The protein below binds the small molecule below.
Small molecule (SMILES): CC(=O)N[C@@H]1[C@@H](O)[C@H](O)[C@@H](CO)O[C@H]1O

Sequence of chain 1.A:
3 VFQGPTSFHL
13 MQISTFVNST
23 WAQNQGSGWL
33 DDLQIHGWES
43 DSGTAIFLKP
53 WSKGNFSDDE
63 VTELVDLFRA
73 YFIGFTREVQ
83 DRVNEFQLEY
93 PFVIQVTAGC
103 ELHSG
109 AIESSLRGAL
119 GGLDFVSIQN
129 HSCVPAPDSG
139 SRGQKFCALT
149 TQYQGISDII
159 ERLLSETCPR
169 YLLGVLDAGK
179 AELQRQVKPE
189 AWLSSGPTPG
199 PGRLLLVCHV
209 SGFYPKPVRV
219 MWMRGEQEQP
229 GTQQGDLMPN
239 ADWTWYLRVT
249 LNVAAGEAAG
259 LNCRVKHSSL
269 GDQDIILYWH

Binding-site contacts:
Ligand atom C7 contacts residue ASN20 of chain 1.A at 3.3 Å.
Ligand atom C2 contacts residue ASN20 of chain 1.A at 2.4 Å.
Ligand atom C7 contacts residue THR22 of chain 1.A at 3.8 Å.
Ligand atom O5 contacts residue ASN20 of chain 1.A at 2.5 Å (h-bond).
Ligand atom C8 contacts residue SER21 of chain 1.A at 4.4 Å.
Ligand atom C3 contacts residue ASN20 of chain 1.A at 3.8 Å.
Ligand atom N2 contacts residue ASN20 of chain 1.A at 2.8 Å (h-bond).
Ligand atom O7 contacts residue ASN20 of chain 1.A at 3.4 Å (h-bond).
Ligand atom O5 contacts residue TRP23 of chain 1.A at 4.2 Å.
Ligand atom O7 contacts residue THR22 of chain 1.A at 2.6 Å (h-bond).
Ligand atom O6 contacts residue TRP23 of chain 1.A at 3.7 Å.
Ligand atom C1 contacts residue ASN20 of chain 1.A at 1.4 Å.
Ligand atom C4 contacts residue ASN20 of chain 1.A at 4.2 Å.
Ligand atom C8 contacts residue ASN20 of chain 1.A at 4.4 Å.
Ligand atom C1 contacts residue THR22 of chain 1.A at 4.0 Å.
Ligand atom C5 contacts residue ASN20 of chain 1.A at 3.7 Å.
Ligand atom O5 contacts residue VAL19 of chain 1.A at 4.5 Å.